Sequence of chain 1.I:
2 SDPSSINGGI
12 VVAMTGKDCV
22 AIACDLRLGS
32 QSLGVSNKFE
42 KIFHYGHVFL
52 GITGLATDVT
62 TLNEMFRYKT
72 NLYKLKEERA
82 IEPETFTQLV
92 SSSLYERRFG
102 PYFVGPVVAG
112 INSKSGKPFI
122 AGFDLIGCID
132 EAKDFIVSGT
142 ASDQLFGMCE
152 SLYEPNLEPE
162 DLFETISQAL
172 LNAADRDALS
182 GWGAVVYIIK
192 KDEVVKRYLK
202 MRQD

Sequence of chain 1.H:
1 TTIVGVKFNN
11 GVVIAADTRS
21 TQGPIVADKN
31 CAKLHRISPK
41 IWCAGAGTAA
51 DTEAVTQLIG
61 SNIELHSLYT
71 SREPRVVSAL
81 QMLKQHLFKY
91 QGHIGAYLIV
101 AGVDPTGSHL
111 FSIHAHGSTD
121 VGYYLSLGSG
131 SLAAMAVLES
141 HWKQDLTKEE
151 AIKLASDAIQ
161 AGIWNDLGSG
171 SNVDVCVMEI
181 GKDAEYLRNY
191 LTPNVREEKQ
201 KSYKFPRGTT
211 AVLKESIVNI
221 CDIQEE

Binding-site contacts:
Ligand atom C23 contacts residue GLY47 of chain 1.H at 3.5 Å.
Ligand atom C13 contacts residue THR21 of chain 1.H at 3.6 Å.
Ligand atom C22 contacts residue LYS33 of chain 1.H at 3.9 Å.
Ligand atom C22 contacts residue THR1 of chain 1.H at 2.7 Å.
Ligand atom O28 contacts residue GLY168 of chain 1.H at 3.9 Å.
Ligand atom C11 contacts residue GLY47 of chain 1.H at 3.9 Å.
Ligand atom C6 contacts residue ASP125 of chain 1.I at 3.8 Å.
Ligand atom O8 contacts residue THR48 of chain 1.H at 3.9 Å.
Ligand atom O19 contacts residue SER20 of chain 1.H at 3.2 Å (h-bond).
Ligand atom C22 contacts residue GLY47 of chain 1.H at 3.7 Å.
Ligand atom N1 contacts residue CYS129 of chain 1.I at 3.9 Å.
Ligand atom O27 contacts residue THR1 of chain 1.H at 2.4 Å (h-bond).
Ligand atom C24 contacts residue GLY45 of chain 1.H at 3.6 Å.
Ligand atom O28 contacts residue THR1 of chain 1.H at 2.3 Å (h-bond).
Ligand atom N1 contacts residue SER20 of chain 1.H at 3.9 Å.
Ligand atom N20 contacts residue THR1 of chain 1.H at 3.7 Å.
Ligand atom C24 contacts residue ALA49 of chain 1.H at 3.7 Å (hydrophobic).
Ligand atom N9 contacts residue THR21 of chain 1.H at 3.1 Å (h-bond).
Ligand atom O19 contacts residue THR21 of chain 1.H at 3.1 Å (h-bond).
Ligand atom C10 contacts residue THR21 of chain 1.H at 3.8 Å.
Ligand atom C11 contacts residue THR21 of chain 1.H at 3.5 Å.
Ligand atom B26 contacts residue THR1 of chain 1.H at 1.4 Å.
Ligand atom N20 contacts residue GLY47 of chain 1.H at 2.7 Å (h-bond).
Ligand atom N4 contacts residue GLN22 of chain 1.H at 3.7 Å.
Ligand atom O8 contacts residue ALA49 of chain 1.H at 3.0 Å (h-bond).
Ligand atom C16 contacts residue THR48 of chain 1.H at 3.9 Å.
Ligand atom C25 contacts residue ALA49 of chain 1.H at 3.8 Å (hydrophobic).
Ligand atom C21 contacts residue GLY47 of chain 1.H at 3.7 Å.
Ligand atom B26 contacts residue LYS33 of chain 1.H at 3.9 Å.
Ligand atom O27 contacts residue GLY47 of chain 1.H at 3.1 Å (h-bond).
Ligand atom C5 contacts residue ASP125 of chain 1.I at 3.8 Å.
Ligand atom C10 contacts residue GLY47 of chain 1.H at 3.2 Å.
Ligand atom C24 contacts residue THR52 of chain 1.H at 3.6 Å.
Ligand atom C6 contacts residue CYS129 of chain 1.I at 3.8 Å (hydrophobic).
Ligand atom C18 contacts residue GLY47 of chain 1.H at 3.4 Å.
Ligand atom C3 contacts residue THR21 of chain 1.H at 3.6 Å.
Ligand atom C21 contacts residue THR1 of chain 1.H at 2.4 Å.
Ligand atom C17 contacts residue GLY47 of chain 1.H at 3.8 Å.
Ligand atom C14 contacts residue GLN22 of chain 1.H at 3.7 Å.
Ligand atom N1 contacts residue ALA49 of chain 1.H at 3.8 Å.

A small-molecule ligand and the protein it binds are described below.
Small molecule (SMILES): CC(C)C[C@H](NC(=O)[C@H](Cc1ccccc1)NC(=O)c1cnccn1)B(O)O